This protein binds this small molecule.
Small molecule (SMILES): Cc1cc(N)nc(C[C@@H]2CNC[C@@H]2OCCNCC(F)(F)c2ccc(F)cc2)c1

Binding-site contacts:
Ligand atom C15 contacts residue PRO269 of chain 1.B at 3.8 Å (hydrophobic).
Ligand atom C8A contacts residue TRP10 of chain 1.A at 3.6 Å (hydrophobic).
Ligand atom C6A contacts residue HEM1 of chain 1.H at 3.6 Å.
Ligand atom C1 contacts residue GLN182 of chain 1.B at 3.6 Å.
Ligand atom N1' contacts residue HEM1 of chain 1.H at 3.0 Å (h-bond).
Ligand atom C4A contacts residue MET40 of chain 1.B at 3.6 Å (hydrophobic).
Ligand atom C3 contacts residue HEM1 of chain 1.H at 3.7 Å.
Ligand atom C5A contacts residue TYR410 of chain 1.B at 3.6 Å (hydrophobic).
Ligand atom C3 contacts residue GLU296 of chain 1.B at 3.6 Å.
Ligand atom C5' contacts residue HEM1 of chain 1.H at 3.6 Å.
Ligand atom N1A contacts residue HEM1 of chain 1.H at 2.7 Å (h-bond).
Ligand atom C15 contacts residue TRP291 of chain 1.B at 3.5 Å (hydrophobic).
Ligand atom N1A contacts residue TRP382 of chain 1.B at 3.7 Å.
Ligand atom C14 contacts residue HEM1 of chain 1.H at 3.4 Å.
Ligand atom F6 contacts residue HEM1 of chain 1.H at 2.9 Å.
Ligand atom F14 contacts residue PRO269 of chain 1.B at 3.8 Å.
Ligand atom F6 contacts residue GLU296 of chain 1.B at 3.3 Å.
Ligand atom C4 contacts residue HEM1 of chain 1.H at 3.8 Å.
Ligand atom C2 contacts residue HEM1 of chain 1.H at 3.8 Å.
Ligand atom F14 contacts residue GLY290 of chain 1.B at 2.7 Å.
Ligand atom C2 contacts residue GLN182 of chain 1.B at 3.3 Å.
Ligand atom C15 contacts residue HEM1 of chain 1.H at 3.5 Å.
Ligand atom C5' contacts residue TRP382 of chain 1.B at 3.4 Å (hydrophobic).
Ligand atom C2' contacts residue HEM1 of chain 1.H at 3.7 Å.
Ligand atom N1' contacts residue H4B1 of chain 1.I at 2.8 Å (h-bond).
Ligand atom C2' contacts residue H4B1 of chain 1.I at 3.6 Å.
Ligand atom O1 contacts residue HEM1 of chain 1.H at 3.5 Å (h-bond).
Ligand atom F14 contacts residue TRP291 of chain 1.B at 3.2 Å.
Ligand atom C3 contacts residue VAL271 of chain 1.B at 3.8 Å (hydrophobic).
Ligand atom C1 contacts residue HEM1 of chain 1.H at 3.6 Å.
Ligand atom N6A contacts residue HEM1 of chain 1.H at 2.9 Å (h-bond).
Ligand atom C5' contacts residue H4B1 of chain 1.I at 3.4 Å.
Ligand atom N2 contacts residue HEM1 of chain 1.H at 2.9 Å (h-bond).
Ligand atom C7A contacts residue HEM1 of chain 1.H at 3.5 Å.
Ligand atom F14 contacts residue HEM1 of chain 1.H at 3.2 Å.
Ligand atom F5 contacts residue VAL271 of chain 1.B at 3.6 Å.
Ligand atom F5 contacts residue HEM1 of chain 1.H at 3.5 Å.
Ligand atom C16 contacts residue GLU296 of chain 1.B at 3.1 Å.
Ligand atom N6A contacts residue ARG118 of chain 1.B at 3.5 Å (salt-bridge).
Ligand atom C2A contacts residue HEM1 of chain 1.H at 3.5 Å.

Sequence of chain 1.A:
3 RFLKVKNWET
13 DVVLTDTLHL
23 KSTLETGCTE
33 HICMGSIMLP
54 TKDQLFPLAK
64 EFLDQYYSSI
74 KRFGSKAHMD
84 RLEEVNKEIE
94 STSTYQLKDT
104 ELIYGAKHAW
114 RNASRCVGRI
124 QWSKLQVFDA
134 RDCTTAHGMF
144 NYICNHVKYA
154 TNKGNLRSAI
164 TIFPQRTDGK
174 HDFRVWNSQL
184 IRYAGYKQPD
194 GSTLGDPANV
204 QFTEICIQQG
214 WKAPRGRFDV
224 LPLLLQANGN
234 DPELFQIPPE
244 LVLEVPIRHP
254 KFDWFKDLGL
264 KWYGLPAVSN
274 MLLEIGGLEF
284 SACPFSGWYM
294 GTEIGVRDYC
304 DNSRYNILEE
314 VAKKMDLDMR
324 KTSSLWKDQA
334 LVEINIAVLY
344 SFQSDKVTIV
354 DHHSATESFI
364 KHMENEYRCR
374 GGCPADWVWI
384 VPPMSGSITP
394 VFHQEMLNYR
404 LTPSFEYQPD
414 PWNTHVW

Sequence of chain 1.B:
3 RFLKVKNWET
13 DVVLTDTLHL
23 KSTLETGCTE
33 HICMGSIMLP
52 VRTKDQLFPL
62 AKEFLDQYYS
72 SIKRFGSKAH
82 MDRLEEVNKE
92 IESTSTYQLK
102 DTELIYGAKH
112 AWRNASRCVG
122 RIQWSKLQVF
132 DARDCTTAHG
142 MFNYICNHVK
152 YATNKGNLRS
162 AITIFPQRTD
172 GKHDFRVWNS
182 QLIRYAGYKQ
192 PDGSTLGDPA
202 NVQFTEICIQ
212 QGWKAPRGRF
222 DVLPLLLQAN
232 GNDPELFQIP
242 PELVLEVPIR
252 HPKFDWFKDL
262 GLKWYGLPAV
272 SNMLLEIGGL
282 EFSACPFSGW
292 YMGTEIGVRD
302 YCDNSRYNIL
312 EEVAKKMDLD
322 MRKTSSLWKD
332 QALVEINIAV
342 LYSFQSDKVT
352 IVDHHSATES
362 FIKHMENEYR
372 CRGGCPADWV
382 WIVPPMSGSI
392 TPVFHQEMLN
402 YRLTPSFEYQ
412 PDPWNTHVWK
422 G